Sequence of chain 1.G:
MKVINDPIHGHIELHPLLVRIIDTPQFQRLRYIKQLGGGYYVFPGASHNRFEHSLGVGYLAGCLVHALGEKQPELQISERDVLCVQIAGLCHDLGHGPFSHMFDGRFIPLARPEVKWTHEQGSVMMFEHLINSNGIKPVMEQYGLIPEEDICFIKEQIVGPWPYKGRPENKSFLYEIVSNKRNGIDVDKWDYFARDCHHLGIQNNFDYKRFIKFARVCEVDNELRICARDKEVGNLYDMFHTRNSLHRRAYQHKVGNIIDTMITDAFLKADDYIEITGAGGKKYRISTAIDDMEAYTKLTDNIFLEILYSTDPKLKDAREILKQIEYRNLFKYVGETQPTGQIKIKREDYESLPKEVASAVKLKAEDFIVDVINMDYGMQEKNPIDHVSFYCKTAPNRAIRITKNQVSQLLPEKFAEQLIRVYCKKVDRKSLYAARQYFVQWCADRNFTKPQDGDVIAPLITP

The protein below binds the small molecule below.
Small molecule (SMILES): Nc1ncnc2c1ncn2[C@H]1C[C@H](O)[C@@H](CO[P](=O)(O)O[P](=O)(O)OP(=O)(O)O)O1

Sequence of chain 1.F:
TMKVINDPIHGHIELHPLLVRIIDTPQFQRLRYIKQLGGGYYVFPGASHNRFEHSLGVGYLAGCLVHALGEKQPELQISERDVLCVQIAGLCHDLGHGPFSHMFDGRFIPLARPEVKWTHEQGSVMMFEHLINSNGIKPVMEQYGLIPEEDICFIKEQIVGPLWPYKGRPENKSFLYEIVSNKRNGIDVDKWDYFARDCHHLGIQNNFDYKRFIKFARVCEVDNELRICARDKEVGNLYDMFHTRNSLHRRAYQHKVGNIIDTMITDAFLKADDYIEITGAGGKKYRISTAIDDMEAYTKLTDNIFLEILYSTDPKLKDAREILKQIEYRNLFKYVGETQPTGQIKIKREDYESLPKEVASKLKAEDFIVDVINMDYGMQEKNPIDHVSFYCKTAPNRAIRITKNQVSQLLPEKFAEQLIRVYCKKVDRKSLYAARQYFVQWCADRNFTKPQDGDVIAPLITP

Sequence of chain 1.H:
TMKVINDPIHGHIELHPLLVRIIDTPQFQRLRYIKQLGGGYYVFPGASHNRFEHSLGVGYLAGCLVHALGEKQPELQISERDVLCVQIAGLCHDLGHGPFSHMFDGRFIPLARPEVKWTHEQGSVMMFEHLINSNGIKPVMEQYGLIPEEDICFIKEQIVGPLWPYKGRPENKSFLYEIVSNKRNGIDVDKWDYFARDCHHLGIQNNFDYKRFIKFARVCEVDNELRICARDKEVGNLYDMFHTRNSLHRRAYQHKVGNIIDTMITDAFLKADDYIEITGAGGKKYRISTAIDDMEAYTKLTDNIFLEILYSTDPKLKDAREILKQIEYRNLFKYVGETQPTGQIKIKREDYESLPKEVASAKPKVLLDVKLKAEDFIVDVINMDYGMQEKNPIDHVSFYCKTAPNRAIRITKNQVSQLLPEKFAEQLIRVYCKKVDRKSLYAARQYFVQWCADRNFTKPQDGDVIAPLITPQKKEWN

Binding-site contacts:
Ligand atom C2' contacts residue VAL50 of chain 1.G at 3.5 Å (hydrophobic).
Ligand atom PB contacts residue MG1 of chain 1.SB at 3.4 Å.
Ligand atom O1A contacts residue ARG227 of chain 1.F at 3.1 Å (salt-bridge).
Ligand atom C5' contacts residue VAL11 of chain 1.H at 3.5 Å (hydrophobic).
Ligand atom C2 contacts residue ASN13 of chain 1.H at 3.4 Å.
Ligand atom O1G contacts residue GTP1 of chain 1.UB at 3.2 Å (h-bond).
Ligand atom O2G contacts residue LYS417 of chain 1.F at 3.3 Å (salt-bridge).
Ligand atom PB contacts residue LYS271 of chain 1.G at 3.4 Å.
Ligand atom O3A contacts residue GTP1 of chain 1.UB at 3.1 Å (h-bond).
Ligand atom C2' contacts residue PHE51 of chain 1.G at 3.5 Å (hydrophobic).
Ligand atom O3G contacts residue ARG246 of chain 1.F at 2.4 Å (salt-bridge).
Ligand atom N3 contacts residue ASN13 of chain 1.H at 3.0 Å (h-bond).
Ligand atom O3' contacts residue ASN13 of chain 1.H at 3.1 Å (h-bond).
Ligand atom PG contacts residue MG1 of chain 1.SB at 3.2 Å.
Ligand atom O4' contacts residue ASN13 of chain 1.H at 3.5 Å.
Ligand atom O2A contacts residue HIS270 of chain 1.G at 2.7 Å (h-bond).
Ligand atom N9 contacts residue ARG227 of chain 1.F at 3.4 Å (salt-bridge).
Ligand atom N6 contacts residue ASN252 of chain 1.F at 3.2 Å (h-bond).
Ligand atom O1B contacts residue MG1 of chain 1.SB at 2.1 Å.
Ligand atom C4 contacts residue ARG227 of chain 1.F at 3.2 Å.
Ligand atom C3' contacts residue GTP1 of chain 1.UB at 3.5 Å.
Ligand atom O3' contacts residue GTP1 of chain 1.UB at 3.5 Å (h-bond).
Ligand atom C3' contacts residue VAL50 of chain 1.G at 3.4 Å (hydrophobic).
Ligand atom C1' contacts residue PHE51 of chain 1.G at 3.3 Å (hydrophobic).
Ligand atom O1G contacts residue LYS417 of chain 1.F at 3.2 Å (salt-bridge).
Ligand atom O2G contacts residue LYS271 of chain 1.G at 3.1 Å (salt-bridge).
Ligand atom O3B contacts residue LYS248 of chain 1.F at 3.2 Å (salt-bridge).
Ligand atom O3B contacts residue MG1 of chain 1.SB at 3.4 Å.
Ligand atom O1A contacts residue LYS248 of chain 1.F at 2.4 Å (salt-bridge).
Ligand atom O4' contacts residue ARG227 of chain 1.F at 3.1 Å (salt-bridge).
Ligand atom O2B contacts residue LYS271 of chain 1.G at 2.3 Å (salt-bridge).
Ligand atom PA contacts residue LYS248 of chain 1.F at 3.3 Å.
Ligand atom N6 contacts residue ARG266 of chain 1.G at 3.2 Å.
Ligand atom N7 contacts residue ARG227 of chain 1.F at 3.5 Å (salt-bridge).
Ligand atom O2G contacts residue GTP1 of chain 1.UB at 2.8 Å (h-bond).
Ligand atom O1G contacts residue MG1 of chain 1.SB at 2.4 Å.
Ligand atom O1B contacts residue GTP1 of chain 1.UB at 2.9 Å (h-bond).
Ligand atom N3 contacts residue ARG227 of chain 1.F at 3.4 Å (salt-bridge).
Ligand atom O3' contacts residue VAL50 of chain 1.G at 2.8 Å (h-bond).
Ligand atom O2B contacts residue HIS270 of chain 1.G at 3.1 Å (h-bond).